The small molecule below binds the protein below.
Small molecule (SMILES): CC(=O)N[C@H]1[C@H](O[C@H]2[C@H](O)[C@@H](NC(C)=O)CO[C@@H]2CO)O[C@H](CO)[C@@H](O)[C@@H]1O[C@@H]1O[C@H](CO)[C@@H](O)[C@H](O)[C@@H]1O

Binding-site contacts:
Ligand atom O5 contacts residue ALA125 of chain 1.B at 4.0 Å.
Ligand atom C8 contacts residue PRO163 of chain 1.B at 4.4 Å (hydrophobic).
Ligand atom C1 contacts residue GLY161 of chain 1.B at 4.2 Å.
Ligand atom O6 contacts residue THR126 of chain 1.B at 3.6 Å.
Ligand atom C4 contacts residue ASN124 of chain 1.B at 4.1 Å.
Ligand atom C5 contacts residue ASN124 of chain 1.B at 3.4 Å.
Ligand atom C2 contacts residue ASN124 of chain 1.B at 2.6 Å.
Ligand atom O6 contacts residue ALA125 of chain 1.B at 3.9 Å.
Ligand atom O5 contacts residue ASN124 of chain 1.B at 2.1 Å (h-bond).
Ligand atom C6 contacts residue HIS160 of chain 1.B at 3.8 Å.
Ligand atom C5 contacts residue GLY161 of chain 1.B at 4.0 Å.
Ligand atom C6 contacts residue ALA125 of chain 1.B at 3.6 Å (hydrophobic).
Ligand atom C3 contacts residue ASN124 of chain 1.B at 3.9 Å.
Ligand atom C1 contacts residue ASN124 of chain 1.B at 1.4 Å.
Ligand atom C6 contacts residue GLY161 of chain 1.B at 4.2 Å.
Ligand atom C6 contacts residue ASN124 of chain 1.B at 4.5 Å.
Ligand atom N2 contacts residue ASN124 of chain 1.B at 3.2 Å (h-bond).
Ligand atom O6 contacts residue HIS160 of chain 1.B at 4.3 Å.
Ligand atom N2 contacts residue PRO163 of chain 1.B at 4.5 Å.
Ligand atom C3 contacts residue GLY161 of chain 1.B at 4.1 Å.
Ligand atom C7 contacts residue ASN124 of chain 1.B at 4.3 Å.
Ligand atom C5 contacts residue ALA125 of chain 1.B at 4.3 Å (hydrophobic).
Ligand atom O7 contacts residue GLY161 of chain 1.B at 4.0 Å.

Sequence of chain 1.B:
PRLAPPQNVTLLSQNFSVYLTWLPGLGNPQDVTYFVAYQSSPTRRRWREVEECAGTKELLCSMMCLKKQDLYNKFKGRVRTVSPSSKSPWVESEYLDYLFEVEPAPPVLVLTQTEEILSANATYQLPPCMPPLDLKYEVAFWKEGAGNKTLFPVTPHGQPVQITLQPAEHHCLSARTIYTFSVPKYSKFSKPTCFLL